Binding-site contacts:
Ligand atom C7 contacts residue GLN124 of chain 2.D at 3.6 Å.
Ligand atom C8 contacts residue THR122 of chain 2.D at 3.8 Å.
Ligand atom C7 contacts residue LYS157 of chain 2.D at 4.0 Å.
Ligand atom C7 contacts residue ASN146 of chain 2.D at 3.8 Å.
Ligand atom O6 contacts residue ASN146 of chain 2.D at 3.7 Å.
Ligand atom O7 contacts residue LYS157 of chain 2.D at 3.6 Å.
Ligand atom O3 contacts residue ASN146 of chain 2.D at 4.1 Å.
Ligand atom C5 contacts residue ASN146 of chain 2.D at 3.5 Å.
Ligand atom O5 contacts residue ASN146 of chain 2.D at 2.2 Å (h-bond).
Ligand atom C1 contacts residue ASN146 of chain 2.D at 1.4 Å.
Ligand atom C2 contacts residue ASN146 of chain 2.D at 2.5 Å.
Ligand atom O7 contacts residue GLN124 of chain 2.D at 2.4 Å (h-bond).
Ligand atom N2 contacts residue ASN146 of chain 2.D at 3.4 Å (h-bond).
Ligand atom C4 contacts residue ASN146 of chain 2.D at 4.2 Å.
Ligand atom C8 contacts residue ASN146 of chain 2.D at 3.4 Å.
Ligand atom C6 contacts residue LYS155 of chain 2.D at 3.3 Å.
Ligand atom C5 contacts residue LYS155 of chain 2.D at 4.2 Å.
Ligand atom C3 contacts residue ASN146 of chain 2.D at 3.7 Å.
Ligand atom O5 contacts residue LYS155 of chain 2.D at 3.8 Å.
Ligand atom N2 contacts residue LYS157 of chain 2.D at 3.9 Å.
Ligand atom N2 contacts residue GLN124 of chain 2.D at 4.3 Å.
Ligand atom O6 contacts residue LYS155 of chain 2.D at 2.3 Å (salt-bridge).
Ligand atom C6 contacts residue ASN146 of chain 2.D at 4.4 Å.

Sequence of chain 2.D:
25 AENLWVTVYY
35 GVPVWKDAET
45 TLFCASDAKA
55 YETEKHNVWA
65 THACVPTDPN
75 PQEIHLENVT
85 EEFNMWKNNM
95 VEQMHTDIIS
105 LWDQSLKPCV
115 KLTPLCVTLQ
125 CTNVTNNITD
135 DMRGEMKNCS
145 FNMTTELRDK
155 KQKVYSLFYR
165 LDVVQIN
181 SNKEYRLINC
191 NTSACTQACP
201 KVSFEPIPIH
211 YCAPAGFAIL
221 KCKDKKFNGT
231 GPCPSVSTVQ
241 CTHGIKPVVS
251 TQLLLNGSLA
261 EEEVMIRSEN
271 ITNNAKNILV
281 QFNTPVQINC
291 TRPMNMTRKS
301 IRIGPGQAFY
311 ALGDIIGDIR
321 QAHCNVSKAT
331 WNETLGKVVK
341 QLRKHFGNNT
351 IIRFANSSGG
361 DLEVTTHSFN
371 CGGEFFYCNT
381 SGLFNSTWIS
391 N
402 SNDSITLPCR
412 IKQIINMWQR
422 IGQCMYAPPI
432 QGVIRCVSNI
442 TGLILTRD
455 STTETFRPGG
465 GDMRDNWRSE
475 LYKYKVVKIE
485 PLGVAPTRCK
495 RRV

This small molecule binds to this protein.
Small molecule (SMILES): CC(=O)N[C@H]1[C@H](O[C@H]2[C@H](O)[C@@H](NC(C)=O)CO[C@@H]2CO)O[C@H](CO)[C@@H](O)[C@@H]1O